Sequence of chain 5.F:
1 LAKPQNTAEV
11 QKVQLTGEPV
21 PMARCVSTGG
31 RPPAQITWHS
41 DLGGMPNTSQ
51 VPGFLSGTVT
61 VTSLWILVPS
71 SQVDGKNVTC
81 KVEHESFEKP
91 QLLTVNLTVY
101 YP

The protein below binds the small molecule below.
Small molecule (SMILES): CC(=O)N[C@H]1[C@H](O[C@H]2[C@H](O)[C@@H](NC(C)=O)CO[C@@H]2CO)O[C@H](CO)[C@@H](O)[C@@H]1O

Binding-site contacts:
Ligand atom C4 contacts residue ASN47 of chain 5.F at 4.2 Å.
Ligand atom C2 contacts residue ASN47 of chain 5.F at 2.6 Å.
Ligand atom C3 contacts residue ASN47 of chain 5.F at 3.9 Å.
Ligand atom O5 contacts residue ASN47 of chain 5.F at 2.2 Å (h-bond).
Ligand atom C5 contacts residue ASN47 of chain 5.F at 3.4 Å.
Ligand atom C6 contacts residue ASN47 of chain 5.F at 4.0 Å.
Ligand atom N2 contacts residue ASN47 of chain 5.F at 3.2 Å (h-bond).
Ligand atom O7 contacts residue ASN47 of chain 5.F at 3.9 Å.
Ligand atom C7 contacts residue ASN47 of chain 5.F at 3.8 Å.
Ligand atom C1 contacts residue ASN47 of chain 5.F at 1.4 Å.